Binding-site contacts:
Ligand atom C2 contacts residue SER48 of chain 1.N at 3.7 Å.
Ligand atom C18 contacts residue THR20 of chain 1.N at 3.4 Å.
Ligand atom C15 contacts residue GLY47 of chain 1.N at 3.4 Å.
Ligand atom C20 contacts residue ARG45 of chain 1.N at 3.1 Å.
Ligand atom C21 contacts residue ARG45 of chain 1.N at 3.5 Å.
Ligand atom C18 contacts residue GLY47 of chain 1.N at 3.6 Å.
Ligand atom C20 contacts residue LYS33 of chain 1.N at 3.5 Å.
Ligand atom C33 contacts residue THR22 of chain 1.N at 3.3 Å.
Ligand atom C33 contacts residue TYR114 of chain 1.H at 3.4 Å (hydrophobic).
Ligand atom C31 contacts residue THR22 of chain 1.N at 3.5 Å.
Ligand atom C12 contacts residue THR21 of chain 1.N at 2.9 Å.
Ligand atom C19 contacts residue LYS33 of chain 1.N at 3.3 Å.
Ligand atom N13 contacts residue THR20 of chain 1.N at 3.8 Å.
Ligand atom C32 contacts residue TYR114 of chain 1.H at 2.7 Å (hydrophobic).
Ligand atom C7 contacts residue HIS116 of chain 1.H at 3.7 Å.
Ligand atom C12 contacts residue THR20 of chain 1.N at 3.4 Å.
Ligand atom C26 contacts residue MET95 of chain 1.N at 3.7 Å (hydrophobic).
Ligand atom C11 contacts residue THR22 of chain 1.N at 3.4 Å.
Ligand atom O32 contacts residue THR21 of chain 1.N at 2.8 Å.
Ligand atom C17 contacts residue GLY47 of chain 1.N at 3.7 Å.
Ligand atom O33 contacts residue THR1 of chain 1.N at 2.6 Å (h-bond).
Ligand atom C12 contacts residue THR22 of chain 1.N at 3.4 Å.
Ligand atom O34 contacts residue GLY47 of chain 1.N at 2.5 Å (h-bond).
Ligand atom O32 contacts residue THR20 of chain 1.N at 3.0 Å.
Ligand atom C17 contacts residue THR1 of chain 1.N at 3.3 Å.
Ligand atom O34 contacts residue ALA49 of chain 1.N at 3.0 Å (h-bond).
Ligand atom C24 contacts residue THR21 of chain 1.N at 3.4 Å.
Ligand atom N13 contacts residue THR21 of chain 1.N at 2.4 Å (h-bond).
Ligand atom O32 contacts residue THR22 of chain 1.N at 2.9 Å.
Ligand atom C21 contacts residue GLY47 of chain 1.N at 3.2 Å.
Ligand atom C32 contacts residue SER118 of chain 1.H at 3.1 Å.
Ligand atom C5 contacts residue HIS116 of chain 1.H at 3.6 Å.
Ligand atom O33 contacts residue GLY47 of chain 1.N at 3.6 Å.
Ligand atom C4 contacts residue HIS116 of chain 1.H at 3.4 Å.
Ligand atom C3 contacts residue HIS116 of chain 1.H at 3.4 Å.
Ligand atom C22 contacts residue THR1 of chain 1.N at 3.0 Å.
Ligand atom C22 contacts residue GLY47 of chain 1.N at 3.0 Å.
Ligand atom O34 contacts residue SER48 of chain 1.N at 3.5 Å.
Ligand atom C14 contacts residue THR21 of chain 1.N at 3.4 Å.
Ligand atom C21 contacts residue THR52 of chain 1.N at 3.5 Å.

Sequence of chain 1.N:
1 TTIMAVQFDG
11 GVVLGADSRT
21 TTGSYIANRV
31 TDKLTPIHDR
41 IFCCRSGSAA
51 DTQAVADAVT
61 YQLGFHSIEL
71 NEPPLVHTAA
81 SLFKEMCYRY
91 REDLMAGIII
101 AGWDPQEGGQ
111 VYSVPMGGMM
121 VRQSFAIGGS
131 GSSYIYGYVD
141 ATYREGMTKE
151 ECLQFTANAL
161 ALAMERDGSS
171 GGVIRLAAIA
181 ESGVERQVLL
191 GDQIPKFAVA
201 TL

The small molecule below binds the protein below.
Small molecule (SMILES): CC(C)C[C@@H](C=O)NC(=O)[C@H](CC(C)C)NC(=O)[C@H](CC(C)C)NC(=O)OCc1ccccc1

Sequence of chain 1.H:
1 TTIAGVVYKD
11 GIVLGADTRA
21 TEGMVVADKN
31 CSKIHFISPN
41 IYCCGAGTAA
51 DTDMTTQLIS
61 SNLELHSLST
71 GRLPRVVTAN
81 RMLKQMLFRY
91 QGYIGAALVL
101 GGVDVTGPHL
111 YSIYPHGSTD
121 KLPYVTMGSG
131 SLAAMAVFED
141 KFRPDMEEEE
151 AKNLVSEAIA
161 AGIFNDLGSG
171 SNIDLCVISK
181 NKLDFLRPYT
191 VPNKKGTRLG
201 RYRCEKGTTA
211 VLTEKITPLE